Binding-site contacts:
Ligand atom O6 contacts residue THR71 of chain 1.D at 3.5 Å (h-bond).
Ligand atom C3 contacts residue ASN165 of chain 1.B at 3.8 Å.
Ligand atom C2 contacts residue ASN165 of chain 1.B at 2.4 Å.
Ligand atom C2 contacts residue GLU132 of chain 1.B at 4.4 Å.
Ligand atom C4 contacts residue ASN165 of chain 1.B at 4.1 Å.
Ligand atom C7 contacts residue ASN165 of chain 1.B at 4.0 Å.
Ligand atom C1 contacts residue ASN165 of chain 1.B at 1.4 Å.
Ligand atom O5 contacts residue ASN165 of chain 1.B at 2.3 Å (h-bond).
Ligand atom C8 contacts residue GLU132 of chain 1.B at 3.3 Å.
Ligand atom O7 contacts residue ASN165 of chain 1.B at 4.4 Å.
Ligand atom N2 contacts residue GLU132 of chain 1.B at 3.6 Å.
Ligand atom O7 contacts residue GLU132 of chain 1.B at 3.6 Å.
Ligand atom C6 contacts residue THR71 of chain 1.D at 3.3 Å.
Ligand atom N2 contacts residue ASN165 of chain 1.B at 3.0 Å (h-bond).
Ligand atom C5 contacts residue ASN165 of chain 1.B at 3.6 Å.
Ligand atom C7 contacts residue GLU132 of chain 1.B at 3.3 Å.

Sequence of chain 1.D:
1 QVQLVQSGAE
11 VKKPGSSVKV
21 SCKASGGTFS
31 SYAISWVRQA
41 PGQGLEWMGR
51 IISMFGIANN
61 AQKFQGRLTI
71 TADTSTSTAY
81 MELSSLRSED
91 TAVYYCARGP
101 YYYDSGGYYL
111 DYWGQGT

This protein binds this small molecule.
Small molecule (SMILES): CC(=O)N[C@H]1[C@H](O[C@H]2[C@H](O)[C@@H](NC(C)=O)CO[C@@H]2CO)O[C@H](CO)[C@@H](O[C@@H]2O[C@H](CO)[C@@H](O)[C@H](O[C@H]3O[C@H](CO)[C@@H](O)[C@H](O)[C@@H]3O)[C@@H]2O)[C@@H]1O

Sequence of chain 1.B:
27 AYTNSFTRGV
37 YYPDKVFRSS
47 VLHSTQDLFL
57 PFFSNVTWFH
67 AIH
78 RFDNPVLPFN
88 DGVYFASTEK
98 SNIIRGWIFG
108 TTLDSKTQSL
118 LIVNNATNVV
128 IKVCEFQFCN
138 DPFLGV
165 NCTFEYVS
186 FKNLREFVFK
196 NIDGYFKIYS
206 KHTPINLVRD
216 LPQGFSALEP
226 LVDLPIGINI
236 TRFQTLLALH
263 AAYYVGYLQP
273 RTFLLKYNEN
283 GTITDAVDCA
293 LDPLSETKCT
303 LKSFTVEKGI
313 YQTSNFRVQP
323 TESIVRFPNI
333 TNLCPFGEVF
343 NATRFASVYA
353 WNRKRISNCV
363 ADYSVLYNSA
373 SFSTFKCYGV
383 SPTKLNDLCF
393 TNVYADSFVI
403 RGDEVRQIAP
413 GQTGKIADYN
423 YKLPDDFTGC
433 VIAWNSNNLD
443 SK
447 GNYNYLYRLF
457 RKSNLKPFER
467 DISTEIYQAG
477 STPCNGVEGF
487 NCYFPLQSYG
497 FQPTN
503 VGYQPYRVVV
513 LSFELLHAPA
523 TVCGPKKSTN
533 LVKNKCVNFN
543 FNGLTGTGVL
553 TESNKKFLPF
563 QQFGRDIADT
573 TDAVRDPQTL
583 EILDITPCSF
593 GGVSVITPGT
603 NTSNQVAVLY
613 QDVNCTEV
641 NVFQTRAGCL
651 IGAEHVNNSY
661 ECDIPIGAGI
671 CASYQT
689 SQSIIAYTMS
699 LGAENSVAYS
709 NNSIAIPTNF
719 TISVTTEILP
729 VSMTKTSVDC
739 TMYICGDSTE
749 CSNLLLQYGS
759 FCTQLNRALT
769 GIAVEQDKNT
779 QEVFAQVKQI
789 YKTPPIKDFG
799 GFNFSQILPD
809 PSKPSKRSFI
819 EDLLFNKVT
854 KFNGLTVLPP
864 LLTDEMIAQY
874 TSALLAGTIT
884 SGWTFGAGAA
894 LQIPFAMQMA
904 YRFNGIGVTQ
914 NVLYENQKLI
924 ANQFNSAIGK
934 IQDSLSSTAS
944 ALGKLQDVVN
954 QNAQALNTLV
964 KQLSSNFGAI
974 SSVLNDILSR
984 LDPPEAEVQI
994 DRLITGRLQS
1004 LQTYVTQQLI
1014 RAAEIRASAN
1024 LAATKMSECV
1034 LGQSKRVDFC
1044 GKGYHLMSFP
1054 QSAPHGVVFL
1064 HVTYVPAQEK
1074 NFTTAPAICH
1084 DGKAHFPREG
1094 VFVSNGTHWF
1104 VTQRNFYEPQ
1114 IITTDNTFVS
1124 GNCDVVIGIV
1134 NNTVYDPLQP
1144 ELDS